Sequence of chain 1.A:
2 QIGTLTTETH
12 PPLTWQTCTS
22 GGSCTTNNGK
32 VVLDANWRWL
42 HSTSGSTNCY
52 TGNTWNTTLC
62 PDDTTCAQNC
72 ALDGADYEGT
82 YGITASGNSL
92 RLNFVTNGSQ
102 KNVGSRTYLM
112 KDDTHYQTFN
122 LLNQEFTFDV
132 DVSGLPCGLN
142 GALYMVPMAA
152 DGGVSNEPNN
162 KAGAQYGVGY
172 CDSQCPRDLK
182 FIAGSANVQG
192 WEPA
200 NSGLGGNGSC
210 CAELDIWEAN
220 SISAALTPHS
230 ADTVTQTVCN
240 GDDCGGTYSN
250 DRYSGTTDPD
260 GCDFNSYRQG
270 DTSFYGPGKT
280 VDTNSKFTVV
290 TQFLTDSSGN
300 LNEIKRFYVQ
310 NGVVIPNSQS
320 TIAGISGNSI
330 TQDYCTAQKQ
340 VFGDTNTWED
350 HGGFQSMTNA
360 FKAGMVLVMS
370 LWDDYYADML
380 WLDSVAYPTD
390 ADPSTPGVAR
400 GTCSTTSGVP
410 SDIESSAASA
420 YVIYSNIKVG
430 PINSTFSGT

A small-molecule ligand and the protein it binds are described below.
Small molecule (SMILES): CC(=O)N[C@@H]1[C@@H](O)[C@H](O)[C@@H](CO)O[C@H]1O

Binding-site contacts:
Ligand atom C3 contacts residue ASN432 of chain 1.A at 3.9 Å.
Ligand atom C6 contacts residue PHE306 of chain 1.A at 3.7 Å (hydrophobic).
Ligand atom C5 contacts residue ASN432 of chain 1.A at 3.7 Å.
Ligand atom C1 contacts residue ASN432 of chain 1.A at 1.4 Å.
Ligand atom C4 contacts residue ASN432 of chain 1.A at 4.3 Å.
Ligand atom O7 contacts residue ASN432 of chain 1.A at 3.5 Å (h-bond).
Ligand atom C8 contacts residue ILE431 of chain 1.A at 3.9 Å (hydrophobic).
Ligand atom C7 contacts residue ILE431 of chain 1.A at 4.3 Å (hydrophobic).
Ligand atom C5 contacts residue PHE306 of chain 1.A at 4.2 Å (hydrophobic).
Ligand atom C2 contacts residue ASN432 of chain 1.A at 2.6 Å.
Ligand atom N2 contacts residue ILE431 of chain 1.A at 4.1 Å.
Ligand atom C7 contacts residue ASN432 of chain 1.A at 3.4 Å.
Ligand atom N2 contacts residue ASN432 of chain 1.A at 3.0 Å (h-bond).
Ligand atom O5 contacts residue ASN432 of chain 1.A at 2.4 Å (h-bond).